The protein below binds the small molecule below.
Small molecule (SMILES): O=C(c1cccc(Cl)c1)[C@H]1CNC[C@@H]1c1ccc2c(=O)[nH]cnc2c1

Sequence of chain 1.A:
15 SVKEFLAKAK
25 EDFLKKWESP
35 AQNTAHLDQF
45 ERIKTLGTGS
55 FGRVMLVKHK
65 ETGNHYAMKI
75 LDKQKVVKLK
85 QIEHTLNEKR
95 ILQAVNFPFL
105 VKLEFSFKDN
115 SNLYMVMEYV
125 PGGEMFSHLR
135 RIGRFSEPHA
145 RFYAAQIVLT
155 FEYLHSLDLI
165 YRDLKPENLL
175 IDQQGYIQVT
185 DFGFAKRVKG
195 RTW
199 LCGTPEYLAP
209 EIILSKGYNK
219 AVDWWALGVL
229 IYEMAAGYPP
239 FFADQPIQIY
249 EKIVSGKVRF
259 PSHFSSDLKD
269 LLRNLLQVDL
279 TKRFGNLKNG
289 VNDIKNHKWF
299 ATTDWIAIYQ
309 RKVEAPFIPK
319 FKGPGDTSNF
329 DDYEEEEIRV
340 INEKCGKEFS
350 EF

Binding-site contacts:
Ligand atom CAV contacts residue THR184 of chain 1.A at 3.7 Å.
Ligand atom NAP contacts residue LEU174 of chain 1.A at 3.7 Å.
Ligand atom CAW contacts residue LEU174 of chain 1.A at 3.3 Å (hydrophobic).
Ligand atom OAB contacts residue VAL124 of chain 1.A at 3.0 Å (h-bond).
Ligand atom OAB contacts residue ALA71 of chain 1.A at 3.4 Å.
Ligand atom NAO contacts residue LEU174 of chain 1.A at 3.8 Å.
Ligand atom CAU contacts residue ALA71 of chain 1.A at 3.2 Å (hydrophobic).
Ligand atom CAH contacts residue PHE328 of chain 1.A at 3.8 Å (hydrophobic).
Ligand atom NAN contacts residue GLU171 of chain 1.A at 2.8 Å (salt-bridge).
Ligand atom NAN contacts residue ASN172 of chain 1.A at 3.4 Å (h-bond).
Ligand atom CAX contacts residue ASP185 of chain 1.A at 3.1 Å.
Ligand atom CAQ contacts residue VAL58 of chain 1.A at 3.5 Å (hydrophobic).
Ligand atom NAP contacts residue GLU122 of chain 1.A at 2.8 Å (salt-bridge).
Ligand atom CL contacts residue GLY56 of chain 1.A at 2.8 Å.
Ligand atom CAM contacts residue GLU128 of chain 1.A at 3.6 Å.
Ligand atom CAM contacts residue THR184 of chain 1.A at 3.8 Å.
Ligand atom CAF contacts residue ASP185 of chain 1.A at 3.0 Å.
Ligand atom NAN contacts residue ASP185 of chain 1.A at 2.7 Å (salt-bridge).
Ligand atom CAK contacts residue THR184 of chain 1.A at 3.7 Å.
Ligand atom CAS contacts residue VAL58 of chain 1.A at 3.6 Å (hydrophobic).
Ligand atom CAM contacts residue ASP185 of chain 1.A at 3.2 Å.
Ligand atom NAP contacts residue ALA71 of chain 1.A at 3.3 Å.
Ligand atom CAI contacts residue GLU122 of chain 1.A at 3.5 Å.
Ligand atom CAE contacts residue LYS73 of chain 1.A at 3.4 Å.
Ligand atom CAH contacts residue LEU174 of chain 1.A at 3.8 Å (hydrophobic).
Ligand atom OAB contacts residue TYR123 of chain 1.A at 3.5 Å.
Ligand atom CAM contacts residue GLU171 of chain 1.A at 3.4 Å.
Ligand atom CAV contacts residue LEU174 of chain 1.A at 3.5 Å (hydrophobic).
Ligand atom CAD contacts residue ASP185 of chain 1.A at 3.7 Å.
Ligand atom CAL contacts residue ASP185 of chain 1.A at 3.2 Å.
Ligand atom CL contacts residue ARG57 of chain 1.A at 3.0 Å.
Ligand atom CAU contacts residue LEU174 of chain 1.A at 3.4 Å (hydrophobic).
Ligand atom OAA contacts residue GLY51 of chain 1.A at 3.4 Å.
Ligand atom NAO contacts residue THR184 of chain 1.A at 3.0 Å (h-bond).
Ligand atom NAN contacts residue GLU128 of chain 1.A at 3.7 Å.
Ligand atom CL contacts residue LEU75 of chain 1.A at 3.8 Å.
Ligand atom CAI contacts residue VAL105 of chain 1.A at 3.7 Å (hydrophobic).
Ligand atom OAA contacts residue VAL58 of chain 1.A at 3.5 Å.
Ligand atom CAJ contacts residue VAL58 of chain 1.A at 3.5 Å (hydrophobic).
Ligand atom CAD contacts residue LYS73 of chain 1.A at 3.4 Å.